Sequence of chain 2.E:
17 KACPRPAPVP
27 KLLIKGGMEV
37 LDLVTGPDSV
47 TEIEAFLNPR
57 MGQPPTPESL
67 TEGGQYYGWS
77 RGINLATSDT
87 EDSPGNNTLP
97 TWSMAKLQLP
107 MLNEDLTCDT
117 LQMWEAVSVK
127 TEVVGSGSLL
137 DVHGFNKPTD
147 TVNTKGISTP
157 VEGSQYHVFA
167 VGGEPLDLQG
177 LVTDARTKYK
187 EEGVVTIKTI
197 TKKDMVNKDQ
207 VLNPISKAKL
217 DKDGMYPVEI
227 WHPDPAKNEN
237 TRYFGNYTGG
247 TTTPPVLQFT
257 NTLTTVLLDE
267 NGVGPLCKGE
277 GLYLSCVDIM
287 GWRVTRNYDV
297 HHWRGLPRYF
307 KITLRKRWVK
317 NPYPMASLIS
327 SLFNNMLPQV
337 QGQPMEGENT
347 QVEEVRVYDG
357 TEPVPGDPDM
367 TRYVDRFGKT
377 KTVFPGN

The protein below binds the small molecule below.
Small molecule (SMILES): CC(=O)N[C@H]1[C@H]([C@H](O)[C@H](O)CO)O[C@@](O[C@H]2[C@@H](O)[C@@H](CO)O[C@@H](O[C@H]3[C@H](O)[C@@H](O)[C@H](O)O[C@@H]3CO)[C@@H]2O)(C(=O)O)C[C@@H]1O

Binding-site contacts:
Ligand atom O4 contacts residue VAL296 of chain 2.E at 4.2 Å.
Ligand atom C10 contacts residue TYR72 of chain 2.E at 4.2 Å (hydrophobic).
Ligand atom O1B contacts residue ARG77 of chain 2.E at 2.8 Å (salt-bridge).
Ligand atom C4 contacts residue TYR72 of chain 2.E at 3.2 Å (hydrophobic).
Ligand atom C4 contacts residue GLY78 of chain 2.E at 3.4 Å.
Ligand atom O3 contacts residue GLY78 of chain 2.E at 3.6 Å.
Ligand atom C1 contacts residue ARG77 of chain 2.E at 3.4 Å.
Ligand atom C3 contacts residue HIS298 of chain 2.E at 3.6 Å.
Ligand atom C11 contacts residue ASP85 of chain 2.A at 3.8 Å.
Ligand atom O6 contacts residue THR94 of chain 2.E at 3.7 Å.
Ligand atom O4 contacts residue TYR72 of chain 2.E at 3.9 Å.
Ligand atom O4 contacts residue ILE79 of chain 2.E at 3.4 Å (h-bond).
Ligand atom N5 contacts residue TYR72 of chain 2.E at 3.2 Å (h-bond).
Ligand atom C5 contacts residue TYR72 of chain 2.E at 3.5 Å (hydrophobic).
Ligand atom C3 contacts residue GLY78 of chain 2.E at 4.2 Å.
Ligand atom O6 contacts residue ASN93 of chain 2.E at 2.8 Å (h-bond).
Ligand atom O6 contacts residue ARG77 of chain 2.E at 4.0 Å.
Ligand atom O1A contacts residue ARG77 of chain 2.E at 3.1 Å (salt-bridge).
Ligand atom C4 contacts residue HIS298 of chain 2.E at 3.7 Å.
Ligand atom O3 contacts residue VAL296 of chain 2.E at 4.2 Å.
Ligand atom C3 contacts residue VAL296 of chain 2.E at 3.5 Å (hydrophobic).
Ligand atom C4 contacts residue ARG77 of chain 2.E at 4.2 Å.
Ligand atom C2 contacts residue GLY78 of chain 2.E at 4.2 Å.
Ligand atom O4 contacts residue HIS298 of chain 2.E at 3.1 Å (h-bond).
Ligand atom C1 contacts residue TYR72 of chain 2.E at 3.7 Å (hydrophobic).
Ligand atom C7 contacts residue TYR72 of chain 2.E at 4.2 Å (hydrophobic).
Ligand atom C5 contacts residue ASN93 of chain 2.E at 4.3 Å.
Ligand atom O10 contacts residue THR291 of chain 2.E at 4.0 Å.
Ligand atom C8 contacts residue TYR72 of chain 2.E at 4.2 Å (hydrophobic).
Ligand atom C6 contacts residue TYR72 of chain 2.E at 3.5 Å (hydrophobic).
Ligand atom C6 contacts residue ASN93 of chain 2.E at 3.5 Å.
Ligand atom O8 contacts residue TYR72 of chain 2.E at 3.2 Å (h-bond).
Ligand atom O1A contacts residue GLY78 of chain 2.E at 3.6 Å (h-bond).
Ligand atom C3 contacts residue GLY78 of chain 2.E at 4.1 Å.
Ligand atom O4 contacts residue THR291 of chain 2.E at 3.4 Å.
Ligand atom O1A contacts residue TYR72 of chain 2.E at 3.4 Å.
Ligand atom O4 contacts residue GLY78 of chain 2.E at 3.1 Å.
Ligand atom O1B contacts residue TYR72 of chain 2.E at 3.7 Å.
Ligand atom O10 contacts residue ASN293 of chain 2.E at 3.8 Å.
Ligand atom O6 contacts residue GLY78 of chain 2.E at 3.8 Å.

Sequence of chain 2.A:
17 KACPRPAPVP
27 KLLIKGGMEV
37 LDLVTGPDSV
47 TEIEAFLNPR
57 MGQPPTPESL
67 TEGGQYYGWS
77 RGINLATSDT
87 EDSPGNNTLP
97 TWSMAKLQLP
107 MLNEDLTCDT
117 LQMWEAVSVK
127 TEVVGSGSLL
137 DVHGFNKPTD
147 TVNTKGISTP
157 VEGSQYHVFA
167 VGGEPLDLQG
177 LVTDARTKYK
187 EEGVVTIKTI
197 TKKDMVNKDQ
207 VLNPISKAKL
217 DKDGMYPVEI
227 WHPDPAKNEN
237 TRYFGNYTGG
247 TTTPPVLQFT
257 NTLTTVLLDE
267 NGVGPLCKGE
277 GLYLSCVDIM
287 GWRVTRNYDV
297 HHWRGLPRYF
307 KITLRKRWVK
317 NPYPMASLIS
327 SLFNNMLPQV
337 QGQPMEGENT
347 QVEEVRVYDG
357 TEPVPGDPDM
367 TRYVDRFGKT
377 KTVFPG